The protein below binds the small molecule below.
Small molecule (SMILES): CC(=O)N[C@H]1[C@H](O[C@H]2[C@H](O)[C@@H](NC(C)=O)CO[C@@H]2CO)O[C@H](CO)[C@@H](O[C@@H]2O[C@H](CO)[C@@H](O)[C@H](O)[C@@H]2O)[C@@H]1O

Binding-site contacts:
Ligand atom C3 contacts residue ASN246 of chain 1.C at 3.6 Å.
Ligand atom C7 contacts residue ASN246 of chain 1.C at 3.2 Å.
Ligand atom O5 contacts residue ASN246 of chain 1.C at 2.4 Å (h-bond).
Ligand atom C5 contacts residue ASN246 of chain 1.C at 3.7 Å.
Ligand atom O5 contacts residue SER124 of chain 1.C at 3.8 Å.
Ligand atom C4 contacts residue ASN246 of chain 1.C at 4.2 Å.
Ligand atom O7 contacts residue ASN246 of chain 1.C at 3.3 Å (h-bond).
Ligand atom N2 contacts residue ASN246 of chain 1.C at 2.8 Å (h-bond).
Ligand atom C1 contacts residue SER124 of chain 1.C at 4.1 Å.
Ligand atom C8 contacts residue ASN246 of chain 1.C at 4.0 Å.
Ligand atom C1 contacts residue ASN246 of chain 1.C at 1.4 Å.
Ligand atom C2 contacts residue ASN246 of chain 1.C at 2.4 Å.

Sequence of chain 1.C:
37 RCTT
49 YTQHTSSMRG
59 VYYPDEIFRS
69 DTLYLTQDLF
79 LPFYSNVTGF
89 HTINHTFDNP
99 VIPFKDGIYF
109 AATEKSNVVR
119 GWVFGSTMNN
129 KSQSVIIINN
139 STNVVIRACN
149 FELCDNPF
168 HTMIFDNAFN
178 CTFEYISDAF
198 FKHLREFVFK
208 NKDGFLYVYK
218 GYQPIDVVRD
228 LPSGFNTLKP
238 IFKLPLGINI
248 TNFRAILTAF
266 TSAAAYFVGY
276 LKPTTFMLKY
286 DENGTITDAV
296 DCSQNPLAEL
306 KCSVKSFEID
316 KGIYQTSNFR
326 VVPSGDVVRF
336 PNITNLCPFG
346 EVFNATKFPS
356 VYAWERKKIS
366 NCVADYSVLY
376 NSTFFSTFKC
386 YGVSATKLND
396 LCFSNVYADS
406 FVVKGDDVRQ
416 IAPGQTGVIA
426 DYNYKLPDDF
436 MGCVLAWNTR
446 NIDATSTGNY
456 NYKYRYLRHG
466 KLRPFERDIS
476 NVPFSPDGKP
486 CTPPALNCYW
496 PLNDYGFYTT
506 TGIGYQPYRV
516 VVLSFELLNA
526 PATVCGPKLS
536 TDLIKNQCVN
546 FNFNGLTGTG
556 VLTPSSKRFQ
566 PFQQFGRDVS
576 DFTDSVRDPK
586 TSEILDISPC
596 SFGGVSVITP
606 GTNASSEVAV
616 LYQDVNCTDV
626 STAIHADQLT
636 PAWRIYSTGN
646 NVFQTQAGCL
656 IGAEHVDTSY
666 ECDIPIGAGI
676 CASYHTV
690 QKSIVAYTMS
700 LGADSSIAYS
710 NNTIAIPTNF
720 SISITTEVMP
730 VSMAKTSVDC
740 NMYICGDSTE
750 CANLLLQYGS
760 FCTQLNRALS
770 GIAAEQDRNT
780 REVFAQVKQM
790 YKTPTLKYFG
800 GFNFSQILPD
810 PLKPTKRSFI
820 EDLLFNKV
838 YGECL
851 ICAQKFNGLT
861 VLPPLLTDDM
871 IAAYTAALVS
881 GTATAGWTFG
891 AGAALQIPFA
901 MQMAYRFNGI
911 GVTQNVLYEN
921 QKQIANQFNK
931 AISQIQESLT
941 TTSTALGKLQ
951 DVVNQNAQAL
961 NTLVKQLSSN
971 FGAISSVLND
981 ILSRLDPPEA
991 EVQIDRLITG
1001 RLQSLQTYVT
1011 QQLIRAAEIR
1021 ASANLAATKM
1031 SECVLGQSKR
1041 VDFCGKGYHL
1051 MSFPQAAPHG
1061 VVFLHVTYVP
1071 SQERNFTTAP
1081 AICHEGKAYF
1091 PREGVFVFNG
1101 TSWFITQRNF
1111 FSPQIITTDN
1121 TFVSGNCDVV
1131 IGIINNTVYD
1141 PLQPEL